Binding-site contacts:
Ligand atom N contacts residue LEU41 of chain 1.A at 4.0 Å.
Ligand atom C19 contacts residue HIS91 of chain 1.A at 4.0 Å.
Ligand atom C18 contacts residue ASN87 of chain 1.A at 4.0 Å.
Ligand atom O contacts residue PRO29 of chain 1.A at 3.5 Å.
Ligand atom C1 contacts residue PRO29 of chain 1.A at 3.9 Å (hydrophobic).
Ligand atom C18 contacts residue LEU41 of chain 1.A at 4.1 Å (hydrophobic).
Ligand atom C11 contacts residue HIS91 of chain 1.A at 4.0 Å.
Ligand atom C23 contacts residue PRO29 of chain 1.A at 3.5 Å (hydrophobic).
Ligand atom C4 contacts residue VAL93 of chain 1.A at 4.0 Å (hydrophobic).
Ligand atom C10 contacts residue LEU39 of chain 1.A at 4.0 Å (hydrophobic).
Ligand atom C6 contacts residue ASN87 of chain 1.A at 3.8 Å.
Ligand atom C8 contacts residue LEU41 of chain 1.A at 3.8 Å (hydrophobic).
Ligand atom N contacts residue ASN87 of chain 1.A at 2.9 Å (h-bond).
Ligand atom C3 contacts residue LEU39 of chain 1.A at 4.0 Å (hydrophobic).
Ligand atom C23 contacts residue VAL34 of chain 1.A at 4.0 Å (hydrophobic).
Ligand atom C21 contacts residue VAL34 of chain 1.A at 3.8 Å (hydrophobic).
Ligand atom C contacts residue TRP28 of chain 1.A at 3.7 Å (hydrophobic).
Ligand atom C12 contacts residue LEU41 of chain 1.A at 3.8 Å (hydrophobic).
Ligand atom C2 contacts residue LEU39 of chain 1.A at 3.7 Å (hydrophobic).
Ligand atom C20 contacts residue ASN87 of chain 1.A at 3.1 Å.
Ligand atom C3 contacts residue VAL93 of chain 1.A at 4.0 Å (hydrophobic).
Ligand atom C22 contacts residue VAL34 of chain 1.A at 3.6 Å (hydrophobic).
Ligand atom O1 contacts residue ASN87 of chain 1.A at 2.8 Å (h-bond).
Ligand atom C18 contacts residue HIS91 of chain 1.A at 3.5 Å.
Ligand atom C5 contacts residue ASN87 of chain 1.A at 3.5 Å.
Ligand atom C2 contacts residue VAL93 of chain 1.A at 4.1 Å (hydrophobic).
Ligand atom C7 contacts residue HIS91 of chain 1.A at 3.7 Å.
Ligand atom C11 contacts residue LEU41 of chain 1.A at 3.8 Å (hydrophobic).
Ligand atom C20 contacts residue LEU41 of chain 1.A at 4.1 Å (hydrophobic).
Ligand atom O3 contacts residue VAL34 of chain 1.A at 3.4 Å.
Ligand atom C21 contacts residue VAL93 of chain 1.A at 3.8 Å (hydrophobic).
Ligand atom C7 contacts residue ASN87 of chain 1.A at 3.9 Å.
Ligand atom C7 contacts residue LEU41 of chain 1.A at 4.0 Å (hydrophobic).
Ligand atom C6 contacts residue LEU41 of chain 1.A at 3.9 Å (hydrophobic).
Ligand atom C19 contacts residue ASN87 of chain 1.A at 4.1 Å.
Ligand atom C9 contacts residue LEU41 of chain 1.A at 3.7 Å (hydrophobic).
Ligand atom O3 contacts residue VAL93 of chain 1.A at 3.9 Å.
Ligand atom C22 contacts residue PRO29 of chain 1.A at 3.7 Å (hydrophobic).
Ligand atom C20 contacts residue HIS91 of chain 1.A at 3.4 Å.
Ligand atom C22 contacts residue PHE30 of chain 1.A at 3.5 Å (hydrophobic).

Sequence of chain 1.A:
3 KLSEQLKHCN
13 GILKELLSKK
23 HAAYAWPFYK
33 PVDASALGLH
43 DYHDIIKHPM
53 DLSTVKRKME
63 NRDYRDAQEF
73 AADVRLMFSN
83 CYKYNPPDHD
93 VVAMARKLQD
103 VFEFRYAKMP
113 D

This protein binds this small molecule.
Small molecule (SMILES): COc1cc(OC)c2c(=O)[nH]c(-c3cc(C)c(OCCN4CCCC4)c(C)c3)nc2c1